Sequence of chain 1.A:
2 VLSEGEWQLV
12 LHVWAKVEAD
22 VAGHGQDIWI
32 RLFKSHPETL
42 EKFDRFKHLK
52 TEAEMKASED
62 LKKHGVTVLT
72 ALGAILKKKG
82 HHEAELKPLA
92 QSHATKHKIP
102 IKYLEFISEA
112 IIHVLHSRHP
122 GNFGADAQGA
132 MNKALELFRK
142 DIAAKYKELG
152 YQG

This protein binds this small molecule.
Small molecule (SMILES): OC[C@H]1O[C@H](O[C@H]2O[C@H](CO)[C@@H](O)[C@H](O)[C@H]2O)[C@H](O)[C@@H](O)[C@@H]1O

Binding-site contacts:
Ligand atom O1 contacts residue ARG140 of chain 1.A at 4.4 Å.
Ligand atom O5 contacts residue GLU137 of chain 1.A at 4.2 Å.
Ligand atom O6 contacts residue GLU137 of chain 1.A at 3.5 Å (salt-bridge).
Ligand atom C1 contacts residue ARG140 of chain 1.A at 3.7 Å.
Ligand atom O6 contacts residue GLU106 of chain 1.A at 2.6 Å (salt-bridge).
Ligand atom O2 contacts residue GLU106 of chain 1.A at 3.0 Å (salt-bridge).
Ligand atom O6 contacts residue ARG140 of chain 1.A at 2.7 Å (salt-bridge).
Ligand atom C5 contacts residue GLU106 of chain 1.A at 3.6 Å.
Ligand atom C5 contacts residue ARG140 of chain 1.A at 4.2 Å.
Ligand atom C1 contacts residue GLU137 of chain 1.A at 3.8 Å.
Ligand atom C6 contacts residue ARG140 of chain 1.A at 3.6 Å.
Ligand atom C2 contacts residue GLU137 of chain 1.A at 4.1 Å.
Ligand atom C6 contacts residue ILE102 of chain 1.A at 4.2 Å (hydrophobic).
Ligand atom C2 contacts residue GLU106 of chain 1.A at 3.7 Å.
Ligand atom C1 contacts residue GLU106 of chain 1.A at 3.8 Å.
Ligand atom O2 contacts residue GLU137 of chain 1.A at 4.1 Å.
Ligand atom O5 contacts residue GLU106 of chain 1.A at 4.1 Å.
Ligand atom O6 contacts residue ASN133 of chain 1.A at 4.5 Å.
Ligand atom O5 contacts residue ARG140 of chain 1.A at 3.0 Å (salt-bridge).
Ligand atom O6 contacts residue ILE102 of chain 1.A at 3.4 Å.
Ligand atom O1 contacts residue GLU106 of chain 1.A at 4.3 Å.
Ligand atom C6 contacts residue GLU106 of chain 1.A at 3.5 Å.